The protein below binds the small molecule below.
Small molecule (SMILES): CC(C)CN(C[C@@H](O)[C@H](Cc1ccccc1)NC(=O)O[C@H]1CO[C@H]2OCC[C@H]21)S(=O)(=O)c1ccc(C(N)=O)cc1

Sequence of chain 1.B:
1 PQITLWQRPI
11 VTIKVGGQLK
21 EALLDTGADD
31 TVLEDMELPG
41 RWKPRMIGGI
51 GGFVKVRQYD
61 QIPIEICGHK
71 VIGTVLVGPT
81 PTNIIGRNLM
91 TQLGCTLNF

Binding-site contacts:
Ligand atom C16 contacts residue ASP25 of chain 1.A at 3.3 Å.
Ligand atom C37 contacts residue ILE50 of chain 1.B at 3.8 Å (hydrophobic).
Ligand atom O10 contacts residue GLY49 of chain 1.A at 3.4 Å.
Ligand atom C15 contacts residue THR82 of chain 1.B at 3.8 Å.
Ligand atom C36 contacts residue GLY49 of chain 1.B at 3.7 Å.
Ligand atom C33 contacts residue GLY27 of chain 1.B at 3.5 Å.
Ligand atom C7 contacts residue ALA28 of chain 1.A at 3.7 Å (hydrophobic).
Ligand atom C12 contacts residue GLY27 of chain 1.A at 3.5 Å.
Ligand atom C19 contacts residue ASP25 of chain 1.A at 3.9 Å.
Ligand atom O18 contacts residue ASP25 of chain 1.B at 2.6 Å (salt-bridge).
Ligand atom O18 contacts residue ASP25 of chain 1.A at 2.6 Å (salt-bridge).
Ligand atom N1 contacts residue ILE47 of chain 1.A at 3.6 Å.
Ligand atom C17 contacts residue ASP25 of chain 1.A at 3.4 Å.
Ligand atom C32 contacts residue ASP25 of chain 1.A at 3.1 Å.
Ligand atom C4 contacts residue GLY48 of chain 1.A at 3.3 Å.
Ligand atom O26 contacts residue ASP29 of chain 1.B at 3.3 Å (salt-bridge).
Ligand atom O26 contacts residue ALA28 of chain 1.B at 3.8 Å.
Ligand atom C32 contacts residue GLY27 of chain 1.B at 3.8 Å.
Ligand atom O23 contacts residue ALA28 of chain 1.B at 3.6 Å.
Ligand atom C30 contacts residue GLY48 of chain 1.B at 3.2 Å.
Ligand atom C3 contacts residue GLY48 of chain 1.A at 3.7 Å.
Ligand atom C27 contacts residue ASP30 of chain 1.B at 3.7 Å.
Ligand atom C27 contacts residue ASP29 of chain 1.B at 3.7 Å.
Ligand atom O18 contacts residue GLY27 of chain 1.B at 3.5 Å.
Ligand atom O10 contacts residue ILE50 of chain 1.B at 3.2 Å.
Ligand atom C17 contacts residue ASP25 of chain 1.B at 3.4 Å.
Ligand atom C29 contacts residue GLY27 of chain 1.B at 3.6 Å.
Ligand atom C36 contacts residue ILE50 of chain 1.B at 3.6 Å (hydrophobic).
Ligand atom N20 contacts residue GLY27 of chain 1.B at 3.3 Å (h-bond).
Ligand atom O28 contacts residue ASP29 of chain 1.B at 3.0 Å (salt-bridge).
Ligand atom C34 contacts residue THR82 of chain 1.A at 3.5 Å.
Ligand atom O1 contacts residue ASP30 of chain 1.A at 2.9 Å (salt-bridge).
Ligand atom O9 contacts residue ILE50 of chain 1.B at 3.8 Å.
Ligand atom C35 contacts residue THR82 of chain 1.A at 3.8 Å.
Ligand atom C16 contacts residue GLY27 of chain 1.A at 3.8 Å.
Ligand atom O9 contacts residue ILE84 of chain 1.A at 3.5 Å.
Ligand atom O26 contacts residue ASP30 of chain 1.B at 3.2 Å (salt-bridge).
Ligand atom O1 contacts residue ASP29 of chain 1.A at 3.6 Å.
Ligand atom C31 contacts residue GLY48 of chain 1.B at 3.5 Å.
Ligand atom C6 contacts residue ALA28 of chain 1.A at 3.6 Å (hydrophobic).

Sequence of chain 1.A:
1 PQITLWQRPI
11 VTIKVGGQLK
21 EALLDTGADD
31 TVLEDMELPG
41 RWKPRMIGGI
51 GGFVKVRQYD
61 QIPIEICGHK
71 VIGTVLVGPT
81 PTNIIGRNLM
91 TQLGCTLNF